Sequence of chain 2.C:
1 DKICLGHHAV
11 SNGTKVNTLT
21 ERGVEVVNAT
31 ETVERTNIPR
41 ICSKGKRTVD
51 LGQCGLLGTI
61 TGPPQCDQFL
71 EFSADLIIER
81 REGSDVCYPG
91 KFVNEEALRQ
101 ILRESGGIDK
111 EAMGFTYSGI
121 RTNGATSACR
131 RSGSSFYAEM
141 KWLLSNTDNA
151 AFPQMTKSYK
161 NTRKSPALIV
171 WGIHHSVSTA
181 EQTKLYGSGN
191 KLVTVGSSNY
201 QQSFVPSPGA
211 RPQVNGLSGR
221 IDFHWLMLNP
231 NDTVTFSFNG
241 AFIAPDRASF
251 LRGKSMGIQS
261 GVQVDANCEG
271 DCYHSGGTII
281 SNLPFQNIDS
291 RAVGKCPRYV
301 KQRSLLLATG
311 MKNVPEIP

Binding-site contacts:
Ligand atom O7 contacts residue SER218 of chain 2.C at 3.7 Å.
Ligand atom O6 contacts residue VAL177 of chain 2.C at 3.6 Å.
Ligand atom C5 contacts residue ALA125 of chain 2.C at 3.8 Å (hydrophobic).
Ligand atom O6 contacts residue GLY216 of chain 2.C at 3.3 Å (h-bond).
Ligand atom O1A contacts residue THR126 of chain 2.C at 2.7 Å (h-bond).
Ligand atom O10 contacts residue LEU185 of chain 2.C at 3.3 Å.
Ligand atom C4 contacts residue LEU217 of chain 2.C at 4.0 Å (hydrophobic).
Ligand atom C4 contacts residue ALA125 of chain 2.C at 3.5 Å (hydrophobic).
Ligand atom C7 contacts residue GLU181 of chain 2.C at 4.0 Å.
Ligand atom C1 contacts residue THR126 of chain 2.C at 4.0 Å.
Ligand atom O7 contacts residue GLU181 of chain 2.C at 3.6 Å (salt-bridge).
Ligand atom C6 contacts residue VAL177 of chain 2.C at 3.7 Å (hydrophobic).
Ligand atom C9 contacts residue TYR88 of chain 2.C at 3.5 Å (hydrophobic).
Ligand atom C10 contacts residue TRP142 of chain 2.C at 3.9 Å (hydrophobic).
Ligand atom C5 contacts residue LEU217 of chain 2.C at 3.7 Å (hydrophobic).
Ligand atom C11 contacts residue ALA125 of chain 2.C at 4.0 Å (hydrophobic).
Ligand atom O9 contacts residue GLU181 of chain 2.C at 2.4 Å (salt-bridge).
Ligand atom N5 contacts residue ALA125 of chain 2.C at 3.1 Å (h-bond).
Ligand atom O9 contacts residue TYR88 of chain 2.C at 2.9 Å (h-bond).
Ligand atom O4 contacts residue ALA125 of chain 2.C at 3.7 Å.
Ligand atom O9 contacts residue HIS174 of chain 2.C at 3.4 Å (h-bond).
Ligand atom C9 contacts residue HIS174 of chain 2.C at 3.6 Å.
Ligand atom O8 contacts residue TYR88 of chain 2.C at 3.6 Å.
Ligand atom C6 contacts residue GLY216 of chain 2.C at 3.9 Å.
Ligand atom C2 contacts residue GLN213 of chain 2.C at 3.6 Å.
Ligand atom C1 contacts residue SER127 of chain 2.C at 3.9 Å.
Ligand atom O1A contacts residue SER127 of chain 2.C at 3.1 Å (h-bond).
Ligand atom O3 contacts residue GLN213 of chain 2.C at 3.6 Å (h-bond).
Ligand atom N2 contacts residue GLN213 of chain 2.C at 3.8 Å.
Ligand atom O1B contacts residue SER127 of chain 2.C at 3.7 Å.
Ligand atom O7 contacts residue GLN213 of chain 2.C at 2.2 Å (h-bond).
Ligand atom C9 contacts residue GLU181 of chain 2.C at 3.1 Å.
Ligand atom C11 contacts residue TRP142 of chain 2.C at 3.7 Å (hydrophobic).
Ligand atom C3 contacts residue LEU217 of chain 2.C at 3.9 Å (hydrophobic).
Ligand atom C11 contacts residue LEU144 of chain 2.C at 3.5 Å (hydrophobic).
Ligand atom C8 contacts residue GLU181 of chain 2.C at 3.5 Å.
Ligand atom C5 contacts residue GLY216 of chain 2.C at 3.8 Å.
Ligand atom C7 contacts residue GLN213 of chain 2.C at 3.3 Å.
Ligand atom N5 contacts residue TRP142 of chain 2.C at 4.0 Å.
Ligand atom O2 contacts residue GLU181 of chain 2.C at 3.4 Å (salt-bridge).

A protein and the small-molecule ligand that binds it are described below.
Small molecule (SMILES): CC(=O)N[C@@H]1[C@@H](O[C@@H]2O[C@H](CO)[C@@H](O[C@@H]3O[C@H](CO)[C@H](O)[C@H](O[C@]4(C(=O)O)C[C@H](O)[C@@H](NC(C)=O)[C@H]([C@H](O)[C@H](O)CO)O4)[C@H]3O)[C@H](O)[C@H]2NC(C)=O)[C@@H](O)[C@@H](CO)O[C@H]1O